Binding-site contacts:
Ligand atom C3 contacts residue LEU909 of chain 1.A at 4.2 Å (hydrophobic).
Ligand atom C8 contacts residue ASN704 of chain 1.A at 4.5 Å.
Ligand atom O7 contacts residue ASN704 of chain 1.A at 4.5 Å.
Ligand atom C1 contacts residue PHE705 of chain 1.A at 4.4 Å (hydrophobic).
Ligand atom O5 contacts residue ASN704 of chain 1.A at 2.4 Å (h-bond).
Ligand atom C1 contacts residue ASN704 of chain 1.A at 1.4 Å.
Ligand atom O5 contacts residue GLN1058 of chain 1.A at 4.4 Å.
Ligand atom O4 contacts residue LEU909 of chain 1.A at 4.3 Å.
Ligand atom C7 contacts residue ASN704 of chain 1.A at 3.9 Å.
Ligand atom O5 contacts residue PHE705 of chain 1.A at 4.5 Å.
Ligand atom N2 contacts residue ASN704 of chain 1.A at 2.9 Å (h-bond).
Ligand atom C3 contacts residue ASN704 of chain 1.A at 3.8 Å.
Ligand atom C5 contacts residue LEU909 of chain 1.A at 4.4 Å (hydrophobic).
Ligand atom C4 contacts residue ASN704 of chain 1.A at 4.2 Å.
Ligand atom C2 contacts residue ASN704 of chain 1.A at 2.4 Å.
Ligand atom C5 contacts residue ASN704 of chain 1.A at 3.7 Å.

The small molecule below binds the protein below.
Small molecule (SMILES): CC(=O)N[C@@H]1[C@@H](O)[C@H](O)[C@@H](CO)O[C@H]1O

Sequence of chain 1.A:
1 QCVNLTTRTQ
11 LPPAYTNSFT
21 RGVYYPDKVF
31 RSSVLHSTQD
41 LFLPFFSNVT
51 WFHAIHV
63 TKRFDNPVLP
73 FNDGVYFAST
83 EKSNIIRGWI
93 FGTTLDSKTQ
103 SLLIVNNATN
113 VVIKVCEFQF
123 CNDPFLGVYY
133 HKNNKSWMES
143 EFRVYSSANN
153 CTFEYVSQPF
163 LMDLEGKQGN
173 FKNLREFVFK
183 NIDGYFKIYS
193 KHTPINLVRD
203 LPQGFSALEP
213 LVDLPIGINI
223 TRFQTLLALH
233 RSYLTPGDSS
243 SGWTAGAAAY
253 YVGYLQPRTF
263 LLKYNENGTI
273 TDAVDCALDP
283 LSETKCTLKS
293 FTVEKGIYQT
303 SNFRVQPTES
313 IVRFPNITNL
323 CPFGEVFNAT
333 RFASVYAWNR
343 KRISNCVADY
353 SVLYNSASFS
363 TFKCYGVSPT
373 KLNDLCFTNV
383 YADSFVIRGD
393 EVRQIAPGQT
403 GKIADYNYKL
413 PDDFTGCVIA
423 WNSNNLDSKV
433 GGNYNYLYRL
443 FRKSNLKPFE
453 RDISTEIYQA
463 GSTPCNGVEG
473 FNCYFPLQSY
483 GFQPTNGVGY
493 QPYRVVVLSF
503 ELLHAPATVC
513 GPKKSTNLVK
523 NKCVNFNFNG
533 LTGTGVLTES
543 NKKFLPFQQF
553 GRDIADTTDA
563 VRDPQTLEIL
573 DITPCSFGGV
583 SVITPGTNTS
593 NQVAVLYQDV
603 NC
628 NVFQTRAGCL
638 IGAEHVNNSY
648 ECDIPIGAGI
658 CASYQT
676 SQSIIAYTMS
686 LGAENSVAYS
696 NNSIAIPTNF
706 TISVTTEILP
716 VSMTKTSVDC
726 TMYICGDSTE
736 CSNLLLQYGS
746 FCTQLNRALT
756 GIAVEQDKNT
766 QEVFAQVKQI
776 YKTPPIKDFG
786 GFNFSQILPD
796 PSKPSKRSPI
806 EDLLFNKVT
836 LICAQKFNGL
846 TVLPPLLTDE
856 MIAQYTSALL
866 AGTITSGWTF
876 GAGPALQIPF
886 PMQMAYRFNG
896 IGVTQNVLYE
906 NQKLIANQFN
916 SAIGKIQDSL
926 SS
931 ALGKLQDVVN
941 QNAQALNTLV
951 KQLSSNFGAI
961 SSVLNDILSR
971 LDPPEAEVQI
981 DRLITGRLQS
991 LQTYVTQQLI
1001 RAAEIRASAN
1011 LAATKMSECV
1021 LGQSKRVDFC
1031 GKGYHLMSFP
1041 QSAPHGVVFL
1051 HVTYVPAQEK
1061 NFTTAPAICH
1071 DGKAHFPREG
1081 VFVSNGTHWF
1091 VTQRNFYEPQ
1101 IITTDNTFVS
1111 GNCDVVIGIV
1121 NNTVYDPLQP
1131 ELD